Sequence of chain 1.A:
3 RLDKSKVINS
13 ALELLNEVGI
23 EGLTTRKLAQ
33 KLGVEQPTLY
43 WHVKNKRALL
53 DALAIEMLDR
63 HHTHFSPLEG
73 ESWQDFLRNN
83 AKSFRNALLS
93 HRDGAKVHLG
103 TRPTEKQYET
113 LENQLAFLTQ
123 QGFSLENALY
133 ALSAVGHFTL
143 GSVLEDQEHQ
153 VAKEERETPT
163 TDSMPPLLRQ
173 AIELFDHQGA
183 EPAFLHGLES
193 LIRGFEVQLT

Binding-site contacts:
Ligand atom CE3 contacts residue THR27 of chain 1.A at 3.5 Å.
Ligand atom OD1 contacts residue GLN38 of chain 1.A at 3.0 Å (h-bond).
Ligand atom CA contacts residue GLN38 of chain 1.A at 3.4 Å.
Ligand atom CH2 contacts residue TYR42 of chain 1.A at 3.7 Å (hydrophobic).
Ligand atom ND2 contacts residue ARG28 of chain 1.A at 3.8 Å.
Ligand atom CD1 contacts residue THR27 of chain 1.A at 3.7 Å.
Ligand atom CD1 contacts residue LYS48 of chain 1.A at 3.8 Å.
Ligand atom OD1 contacts residue ARG28 of chain 1.A at 2.7 Å (salt-bridge).
Ligand atom CH2 contacts residue VAL45 of chain 1.A at 3.7 Å (hydrophobic).
Ligand atom O contacts residue GLN38 of chain 1.A at 3.6 Å.
Ligand atom CZ2 contacts residue TYR42 of chain 1.A at 3.7 Å (hydrophobic).
Ligand atom CE2 contacts residue TYR42 of chain 1.A at 3.6 Å (hydrophobic).
Ligand atom NE1 contacts residue TYR42 of chain 1.A at 3.8 Å.
Ligand atom CG contacts residue ARG28 of chain 1.A at 3.6 Å.
Ligand atom O contacts residue THR27 of chain 1.A at 2.5 Å (h-bond).
Ligand atom CZ3 contacts residue ASN47 of chain 1.A at 3.5 Å.
Ligand atom NE1 contacts residue LEU25 of chain 1.A at 2.9 Å (h-bond).
Ligand atom C contacts residue THR27 of chain 1.A at 3.5 Å.
Ligand atom NE1 contacts residue THR27 of chain 1.A at 3.5 Å (h-bond).
Ligand atom CZ2 contacts residue LYS46 of chain 1.A at 3.5 Å.
Ligand atom CH2 contacts residue THR27 of chain 1.A at 3.7 Å.
Ligand atom CZ3 contacts residue GLN38 of chain 1.A at 3.6 Å.
Ligand atom CD1 contacts residue LEU25 of chain 1.A at 3.6 Å (hydrophobic).
Ligand atom CD2 contacts residue LYS48 of chain 1.A at 3.7 Å.
Ligand atom NE1 contacts residue LYS46 of chain 1.A at 3.4 Å (salt-bridge).
Ligand atom CZ3 contacts residue THR27 of chain 1.A at 3.5 Å.
Ligand atom CE2 contacts residue THR27 of chain 1.A at 3.8 Å.
Ligand atom CE3 contacts residue LYS48 of chain 1.A at 3.5 Å.
Ligand atom NE1 contacts residue THR26 of chain 1.A at 3.5 Å.
Ligand atom CB contacts residue GLN38 of chain 1.A at 3.6 Å.
Ligand atom CG contacts residue GLN38 of chain 1.A at 3.5 Å.
Ligand atom CE3 contacts residue GLN38 of chain 1.A at 3.4 Å.
Ligand atom CZ2 contacts residue VAL45 of chain 1.A at 3.5 Å (hydrophobic).
Ligand atom N contacts residue GLN38 of chain 1.A at 3.4 Å (h-bond).
Ligand atom NE1 contacts residue LYS48 of chain 1.A at 3.8 Å.
Ligand atom CD2 contacts residue THR27 of chain 1.A at 3.4 Å.
Ligand atom CE3 contacts residue ASN47 of chain 1.A at 3.3 Å.
Ligand atom CG contacts residue THR27 of chain 1.A at 3.5 Å.
Ligand atom C contacts residue GLN38 of chain 1.A at 3.8 Å.
Ligand atom CZ3 contacts residue VAL45 of chain 1.A at 3.6 Å (hydrophobic).

This small molecule binds to this protein.
Small molecule (SMILES): C[C@@H](O)[C@H](NC(=O)[C@@H](N)CC1=CN=C2CC=CC=C12)C(=O)N[C@@H](CC1=c2ccccc2=NC1)C(=O)N[C@H](C=O)CC(N)=O